Binding-site contacts:
Ligand atom C1 contacts residue ASP112 of chain 1.A at 3.5 Å.
Ligand atom C1 contacts residue PHE187 of chain 1.A at 4.0 Å (hydrophobic).
Ligand atom C5 contacts residue ASN213 of chain 1.A at 3.9 Å.
Ligand atom O3 contacts residue ASN213 of chain 1.A at 3.8 Å.
Ligand atom C3 contacts residue PHE38 of chain 1.A at 3.6 Å (hydrophobic).
Ligand atom O2 contacts residue ASP112 of chain 1.A at 2.5 Å (salt-bridge).
Ligand atom O4 contacts residue ASN36 of chain 1.A at 2.9 Å (h-bond).
Ligand atom C2 contacts residue PHE39 of chain 1.A at 4.0 Å (hydrophobic).
Ligand atom C1 contacts residue ALA160 of chain 1.A at 4.0 Å (hydrophobic).
Ligand atom O5 contacts residue PHE39 of chain 1.A at 3.5 Å.
Ligand atom O2 contacts residue ARG164 of chain 1.A at 2.8 Å (salt-bridge).
Ligand atom C2 contacts residue PHE38 of chain 1.A at 3.5 Å (hydrophobic).
Ligand atom C5 contacts residue PHE39 of chain 1.A at 3.9 Å (hydrophobic).
Ligand atom C3 contacts residue ASP237 of chain 1.A at 3.2 Å.
Ligand atom O1 contacts residue ALA160 of chain 1.A at 3.3 Å.
Ligand atom C5 contacts residue ASN36 of chain 1.A at 3.8 Å.
Ligand atom O3 contacts residue ASP237 of chain 1.A at 2.7 Å (salt-bridge).
Ligand atom O4 contacts residue ASN213 of chain 1.A at 3.0 Å (h-bond).
Ligand atom C1 contacts residue ARG164 of chain 1.A at 4.0 Å.
Ligand atom O5 contacts residue PHE187 of chain 1.A at 3.6 Å.
Ligand atom C4 contacts residue PHE39 of chain 1.A at 3.8 Å (hydrophobic).
Ligand atom C4 contacts residue ASN36 of chain 1.A at 3.4 Å.
Ligand atom C2 contacts residue ASP112 of chain 1.A at 3.3 Å.
Ligand atom O3 contacts residue ARG164 of chain 1.A at 2.9 Å (salt-bridge).
Ligand atom C1 contacts residue ARG113 of chain 1.A at 3.9 Å.
Ligand atom O3 contacts residue GLN257 of chain 1.A at 3.5 Å (h-bond).
Ligand atom O1 contacts residue ARG113 of chain 1.A at 2.9 Å (salt-bridge).
Ligand atom O1 contacts residue ASP112 of chain 1.A at 2.6 Å (salt-bridge).
Ligand atom C4 contacts residue ASP237 of chain 1.A at 3.6 Å.
Ligand atom C5 contacts residue PHE187 of chain 1.A at 3.5 Å (hydrophobic).
Ligand atom C2 contacts residue ARG164 of chain 1.A at 3.9 Å.
Ligand atom O4 contacts residue PHE38 of chain 1.A at 3.9 Å.
Ligand atom O4 contacts residue ASP237 of chain 1.A at 2.6 Å (salt-bridge).
Ligand atom O2 contacts residue GLN257 of chain 1.A at 3.0 Å (h-bond).
Ligand atom C2 contacts residue GLN257 of chain 1.A at 4.0 Å.
Ligand atom O2 contacts residue PHE38 of chain 1.A at 3.7 Å.
Ligand atom C3 contacts residue GLN257 of chain 1.A at 3.7 Å.
Ligand atom C4 contacts residue PHE38 of chain 1.A at 3.8 Å (hydrophobic).
Ligand atom C5 contacts residue ARG113 of chain 1.A at 3.8 Å.
Ligand atom O5 contacts residue ARG113 of chain 1.A at 2.9 Å (salt-bridge).

Sequence of chain 1.A:
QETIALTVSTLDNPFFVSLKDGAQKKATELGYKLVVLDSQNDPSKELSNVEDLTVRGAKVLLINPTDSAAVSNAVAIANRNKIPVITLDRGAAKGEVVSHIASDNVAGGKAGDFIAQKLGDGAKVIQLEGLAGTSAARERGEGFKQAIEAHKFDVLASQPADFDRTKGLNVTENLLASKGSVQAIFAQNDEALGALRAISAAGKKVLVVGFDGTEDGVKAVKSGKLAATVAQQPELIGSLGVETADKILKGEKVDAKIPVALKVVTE

The protein below binds the small molecule below.
Small molecule (SMILES): O[C@@H]1[C@H](O)[C@H](O)CO[C@H]1O